Binding-site contacts:
Ligand atom C7 contacts residue ASN38 of chain 1.A at 3.5 Å.
Ligand atom O5 contacts residue ARG56 of chain 1.A at 3.9 Å.
Ligand atom C6 contacts residue ARG56 of chain 1.A at 4.3 Å.
Ligand atom C5 contacts residue ASN38 of chain 1.A at 3.7 Å.
Ligand atom C1 contacts residue ASN38 of chain 1.A at 1.4 Å.
Ligand atom C2 contacts residue ASN38 of chain 1.A at 2.4 Å.
Ligand atom O6 contacts residue GOL1 of chain 1.B at 4.3 Å.
Ligand atom O5 contacts residue ASN38 of chain 1.A at 2.3 Å (h-bond).
Ligand atom C5 contacts residue ARG56 of chain 1.A at 3.8 Å.
Ligand atom C1 contacts residue ARG56 of chain 1.A at 4.2 Å.
Ligand atom C4 contacts residue ASN38 of chain 1.A at 4.1 Å.
Ligand atom C6 contacts residue GOL1 of chain 1.B at 3.5 Å.
Ligand atom C3 contacts residue ASN38 of chain 1.A at 3.7 Å.
Ligand atom O7 contacts residue ASN38 of chain 1.A at 3.7 Å.
Ligand atom N2 contacts residue ASN38 of chain 1.A at 2.9 Å (h-bond).

The small molecule below binds the protein below.
Small molecule (SMILES): CC(=O)N[C@@H]1[C@@H](O)[C@H](O)[C@@H](CO)O[C@H]1O

Sequence of chain 1.A:
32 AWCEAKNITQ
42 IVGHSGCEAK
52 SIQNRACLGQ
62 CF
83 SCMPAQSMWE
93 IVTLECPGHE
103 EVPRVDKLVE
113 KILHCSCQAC